Binding-site contacts:
Ligand atom C5 contacts residue ASN41 of chain 1.C at 4.3 Å.
Ligand atom O5 contacts residue THR38 of chain 1.C at 3.2 Å.
Ligand atom N2 contacts residue GLU40 of chain 1.C at 4.1 Å.
Ligand atom C3 contacts residue ASN36 of chain 1.C at 3.7 Å.
Ligand atom C5 contacts residue ASN36 of chain 1.C at 3.6 Å.
Ligand atom N2 contacts residue GLN323 of chain 1.C at 4.4 Å.
Ligand atom O5 contacts residue ASN36 of chain 1.C at 2.4 Å (h-bond).
Ligand atom C6 contacts residue THR38 of chain 1.C at 3.6 Å.
Ligand atom C4 contacts residue ASN36 of chain 1.C at 4.2 Å.
Ligand atom C1 contacts residue ASN41 of chain 1.C at 4.0 Å.
Ligand atom C8 contacts residue GLN323 of chain 1.C at 3.6 Å.
Ligand atom N2 contacts residue ASN36 of chain 1.C at 2.7 Å (h-bond).
Ligand atom C1 contacts residue THR38 of chain 1.C at 3.9 Å.
Ligand atom O6 contacts residue ASN41 of chain 1.C at 3.9 Å.
Ligand atom C7 contacts residue ASN36 of chain 1.C at 3.9 Å.
Ligand atom C1 contacts residue ASN36 of chain 1.C at 1.4 Å.
Ligand atom O6 contacts residue THR38 of chain 1.C at 4.0 Å.
Ligand atom C2 contacts residue ASN36 of chain 1.C at 2.4 Å.
Ligand atom O5 contacts residue ASN41 of chain 1.C at 3.2 Å (h-bond).
Ligand atom C6 contacts residue GLU40 of chain 1.C at 3.7 Å.
Ligand atom C5 contacts residue THR38 of chain 1.C at 3.7 Å.
Ligand atom O6 contacts residue GLU40 of chain 1.C at 2.9 Å (salt-bridge).
Ligand atom C6 contacts residue ASN41 of chain 1.C at 4.3 Å.

Sequence of chain 1.C:
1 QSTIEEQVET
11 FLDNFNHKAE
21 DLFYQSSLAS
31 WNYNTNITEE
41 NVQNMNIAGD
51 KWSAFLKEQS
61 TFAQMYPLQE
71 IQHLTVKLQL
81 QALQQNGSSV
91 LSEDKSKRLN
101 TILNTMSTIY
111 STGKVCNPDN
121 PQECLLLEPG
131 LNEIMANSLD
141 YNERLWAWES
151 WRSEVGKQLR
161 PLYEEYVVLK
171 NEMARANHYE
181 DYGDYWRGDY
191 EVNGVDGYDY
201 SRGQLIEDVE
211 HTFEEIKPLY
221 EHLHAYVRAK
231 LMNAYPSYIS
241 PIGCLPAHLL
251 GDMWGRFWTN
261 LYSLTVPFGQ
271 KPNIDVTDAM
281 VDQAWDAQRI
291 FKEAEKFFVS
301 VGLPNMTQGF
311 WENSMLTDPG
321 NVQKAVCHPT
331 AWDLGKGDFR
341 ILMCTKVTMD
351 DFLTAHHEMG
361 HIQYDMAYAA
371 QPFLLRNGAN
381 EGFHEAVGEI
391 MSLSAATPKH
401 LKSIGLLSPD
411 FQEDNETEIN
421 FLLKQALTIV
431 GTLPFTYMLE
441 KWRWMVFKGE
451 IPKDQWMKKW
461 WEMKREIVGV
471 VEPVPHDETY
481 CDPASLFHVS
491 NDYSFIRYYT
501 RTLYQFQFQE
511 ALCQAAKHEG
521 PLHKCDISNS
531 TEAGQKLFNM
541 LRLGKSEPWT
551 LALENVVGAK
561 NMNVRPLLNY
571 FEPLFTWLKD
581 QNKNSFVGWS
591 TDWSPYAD

A small-molecule ligand and the protein it binds are described below.
Small molecule (SMILES): CC(=O)N[C@H]1[C@H](O[C@H]2[C@H](O)[C@@H](NC(C)=O)CO[C@@H]2CO)O[C@H](CO)[C@@H](O[C@@H]2O[C@H](CO[C@H]3O[C@H](CO)[C@@H](O)[C@H](O)[C@@H]3O)[C@@H](O)[C@H](O[C@H]3O[C@H](CO)[C@@H](O)[C@H](O)[C@@H]3O)[C@@H]2O)[C@@H]1O